This protein binds this small molecule.
Small molecule (SMILES): O=C1CCCC2=C1C1(CCCC1)N=C(Nc1nc3ccccc3o1)N2

Sequence of chain 1.C:
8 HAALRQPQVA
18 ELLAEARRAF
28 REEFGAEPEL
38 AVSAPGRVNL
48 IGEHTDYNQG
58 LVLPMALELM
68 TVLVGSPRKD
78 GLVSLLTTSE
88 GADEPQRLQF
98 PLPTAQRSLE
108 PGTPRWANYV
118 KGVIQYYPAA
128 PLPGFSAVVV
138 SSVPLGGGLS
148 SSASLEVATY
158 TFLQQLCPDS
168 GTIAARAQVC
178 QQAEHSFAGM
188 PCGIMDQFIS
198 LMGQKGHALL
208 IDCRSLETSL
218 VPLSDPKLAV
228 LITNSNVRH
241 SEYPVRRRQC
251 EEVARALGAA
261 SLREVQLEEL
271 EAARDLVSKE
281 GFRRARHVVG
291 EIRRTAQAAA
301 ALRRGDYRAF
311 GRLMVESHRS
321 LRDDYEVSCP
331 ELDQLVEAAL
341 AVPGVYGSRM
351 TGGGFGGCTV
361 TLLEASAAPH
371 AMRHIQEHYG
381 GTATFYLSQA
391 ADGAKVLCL

Binding-site contacts:
Ligand atom C23 contacts residue VAL136 of chain 1.C at 3.5 Å (hydrophobic).
Ligand atom C14 contacts residue SER148 of chain 1.C at 3.5 Å.
Ligand atom N15 contacts residue SER148 of chain 1.C at 3.8 Å.
Ligand atom C02 contacts residue ARG112 of chain 1.C at 3.5 Å.
Ligand atom C10 contacts residue GLY88 of chain 1.C at 3.7 Å.
Ligand atom C12 contacts residue TRP113 of chain 1.C at 4.0 Å (hydrophobic).
Ligand atom C25 contacts residue LEU142 of chain 1.C at 3.7 Å (hydrophobic).
Ligand atom O21 contacts residue LEU142 of chain 1.C at 3.5 Å.
Ligand atom C19 contacts residue LEU152 of chain 1.C at 3.9 Å (hydrophobic).
Ligand atom O21 contacts residue SER148 of chain 1.C at 3.2 Å (h-bond).
Ligand atom C14 contacts residue TYR116 of chain 1.C at 3.8 Å (hydrophobic).
Ligand atom C23 contacts residue SER86 of chain 1.C at 3.8 Å.
Ligand atom C06 contacts residue TYR116 of chain 1.C at 3.4 Å (hydrophobic).
Ligand atom N15 contacts residue SER149 of chain 1.C at 4.0 Å.
Ligand atom C25 contacts residue TRP113 of chain 1.C at 3.6 Å (hydrophobic).
Ligand atom C17 contacts residue LEU142 of chain 1.C at 3.8 Å (hydrophobic).
Ligand atom C03 contacts residue ARG112 of chain 1.C at 4.0 Å.
Ligand atom C23 contacts residue THR84 of chain 1.C at 3.8 Å.
Ligand atom N16 contacts residue SER149 of chain 1.C at 3.2 Å (h-bond).
Ligand atom N16 contacts residue SER148 of chain 1.C at 2.8 Å (h-bond).
Ligand atom C24 contacts residue SER86 of chain 1.C at 3.9 Å.
Ligand atom C05 contacts residue GLY143 of chain 1.C at 4.0 Å.
Ligand atom C22 contacts residue LEU142 of chain 1.C at 4.0 Å (hydrophobic).
Ligand atom C22 contacts residue THR68 of chain 1.C at 3.9 Å.
Ligand atom C04 contacts residue ARG235 of chain 1.C at 4.0 Å.
Ligand atom C24 contacts residue THR84 of chain 1.C at 3.2 Å.
Ligand atom C20 contacts residue LEU142 of chain 1.C at 3.5 Å (hydrophobic).
Ligand atom N18 contacts residue LEU142 of chain 1.C at 3.7 Å.
Ligand atom O21 contacts residue SER149 of chain 1.C at 3.9 Å.
Ligand atom C11 contacts residue ASP90 of chain 1.C at 3.6 Å.
Ligand atom C20 contacts residue LEU152 of chain 1.C at 3.8 Å (hydrophobic).
Ligand atom C22 contacts residue SER138 of chain 1.C at 3.8 Å.
Ligand atom C19 contacts residue LEU142 of chain 1.C at 3.6 Å (hydrophobic).
Ligand atom C17 contacts residue SER149 of chain 1.C at 4.0 Å.
Ligand atom N15 contacts residue TYR116 of chain 1.C at 3.4 Å (h-bond).
Ligand atom O01 contacts residue ARG112 of chain 1.C at 2.4 Å (salt-bridge).
Ligand atom C07 contacts residue TYR116 of chain 1.C at 3.8 Å (hydrophobic).
Ligand atom C17 contacts residue SER148 of chain 1.C at 3.5 Å.
Ligand atom C11 contacts residue TRP113 of chain 1.C at 3.9 Å (hydrophobic).
Ligand atom C09 contacts residue LEU142 of chain 1.C at 3.9 Å (hydrophobic).